Sequence of chain 4.A:
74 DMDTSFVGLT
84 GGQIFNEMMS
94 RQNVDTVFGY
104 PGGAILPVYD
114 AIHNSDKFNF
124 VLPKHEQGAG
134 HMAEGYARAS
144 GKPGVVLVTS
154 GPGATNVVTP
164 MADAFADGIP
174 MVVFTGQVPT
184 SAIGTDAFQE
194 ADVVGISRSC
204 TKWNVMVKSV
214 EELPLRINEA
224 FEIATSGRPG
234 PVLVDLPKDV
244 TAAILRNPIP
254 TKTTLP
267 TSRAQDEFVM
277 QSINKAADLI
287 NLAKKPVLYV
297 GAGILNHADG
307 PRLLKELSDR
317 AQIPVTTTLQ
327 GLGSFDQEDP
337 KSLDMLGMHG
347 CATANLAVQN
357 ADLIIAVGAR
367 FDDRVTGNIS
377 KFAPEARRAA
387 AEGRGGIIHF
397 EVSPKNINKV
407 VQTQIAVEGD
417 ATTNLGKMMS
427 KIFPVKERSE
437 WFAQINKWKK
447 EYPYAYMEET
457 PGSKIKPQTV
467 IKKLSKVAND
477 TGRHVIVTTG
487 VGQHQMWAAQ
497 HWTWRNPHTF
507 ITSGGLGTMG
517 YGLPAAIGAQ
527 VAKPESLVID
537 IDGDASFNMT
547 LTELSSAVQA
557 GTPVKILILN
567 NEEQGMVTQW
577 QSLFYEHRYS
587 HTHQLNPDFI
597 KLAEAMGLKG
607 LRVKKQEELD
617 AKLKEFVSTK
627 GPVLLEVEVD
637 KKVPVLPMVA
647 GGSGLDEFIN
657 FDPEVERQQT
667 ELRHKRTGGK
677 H

Binding-site contacts:
Ligand atom N8 contacts residue LYS241 of chain 4.A at 3.1 Å (salt-bridge).
Ligand atom C13 contacts residue GLN192 of chain 4.A at 3.8 Å.
Ligand atom C3 contacts residue ARG370 of chain 4.B at 3.3 Å.
Ligand atom C2' contacts residue TRP576 of chain 4.B at 3.5 Å (hydrophobic).
Ligand atom C4 contacts residue ARG370 of chain 4.B at 3.5 Å.
Ligand atom C6 contacts residue PHE191 of chain 4.A at 3.7 Å (hydrophobic).
Ligand atom C10 contacts residue TRP576 of chain 4.B at 3.7 Å (hydrophobic).
Ligand atom C5 contacts residue ALA190 of chain 4.A at 3.6 Å (hydrophobic).
Ligand atom C4 contacts residue ASP369 of chain 4.B at 3.7 Å.
Ligand atom C7' contacts residue VAL573 of chain 4.B at 3.7 Å (hydrophobic).
Ligand atom C4' contacts residue ARG370 of chain 4.B at 3.6 Å.
Ligand atom N1' contacts residue TRP576 of chain 4.B at 3.6 Å.
Ligand atom O7B contacts residue PRO182 of chain 4.A at 3.5 Å.
Ligand atom O9 contacts residue TRP576 of chain 4.B at 3.6 Å.
Ligand atom C2 contacts residue ARG370 of chain 4.B at 3.5 Å.
Ligand atom N10 contacts residue TRP576 of chain 4.B at 3.5 Å.
Ligand atom C6' contacts residue TRP576 of chain 4.B at 3.7 Å (hydrophobic).
Ligand atom C5' contacts residue MET344 of chain 4.B at 3.6 Å (hydrophobic).
Ligand atom C7' contacts residue MET572 of chain 4.B at 3.6 Å (hydrophobic).
Ligand atom C1 contacts residue PRO182 of chain 4.A at 3.7 Å (hydrophobic).
Ligand atom C10 contacts residue GLY106 of chain 4.A at 3.5 Å.
Ligand atom C13 contacts residue PHE191 of chain 4.A at 3.6 Å (hydrophobic).
Ligand atom N5' contacts residue TRP576 of chain 4.B at 3.5 Å (h-bond).
Ligand atom C5 contacts residue ASP369 of chain 4.B at 3.3 Å.
Ligand atom O11 contacts residue LYS241 of chain 4.A at 3.8 Å.
Ligand atom C9 contacts residue TRP576 of chain 4.B at 3.5 Å (hydrophobic).
Ligand atom C5' contacts residue FAD1 of chain 4.N at 3.5 Å.
Ligand atom O9 contacts residue ARG370 of chain 4.B at 2.9 Å (salt-bridge).
Ligand atom N5' contacts residue MET572 of chain 4.B at 3.8 Å.
Ligand atom N3' contacts residue TRP576 of chain 4.B at 3.3 Å.
Ligand atom O4' contacts residue ARG370 of chain 4.B at 3.1 Å (salt-bridge).
Ligand atom O4' contacts residue MET344 of chain 4.B at 3.7 Å.
Ligand atom C6 contacts residue VAL181 of chain 4.A at 3.6 Å (hydrophobic).
Ligand atom O7B contacts residue LYS241 of chain 4.A at 3.4 Å (salt-bridge).
Ligand atom N3' contacts residue ARG370 of chain 4.B at 3.1 Å (salt-bridge).
Ligand atom O11 contacts residue PRO182 of chain 4.A at 3.4 Å.
Ligand atom C4' contacts residue TRP576 of chain 4.B at 3.7 Å (hydrophobic).
Ligand atom C10 contacts residue LYS241 of chain 4.A at 3.2 Å.
Ligand atom C1 contacts residue ARG370 of chain 4.B at 3.8 Å.
Ligand atom N1' contacts residue GLY106 of chain 4.A at 3.3 Å.

Sequence of chain 4.B:
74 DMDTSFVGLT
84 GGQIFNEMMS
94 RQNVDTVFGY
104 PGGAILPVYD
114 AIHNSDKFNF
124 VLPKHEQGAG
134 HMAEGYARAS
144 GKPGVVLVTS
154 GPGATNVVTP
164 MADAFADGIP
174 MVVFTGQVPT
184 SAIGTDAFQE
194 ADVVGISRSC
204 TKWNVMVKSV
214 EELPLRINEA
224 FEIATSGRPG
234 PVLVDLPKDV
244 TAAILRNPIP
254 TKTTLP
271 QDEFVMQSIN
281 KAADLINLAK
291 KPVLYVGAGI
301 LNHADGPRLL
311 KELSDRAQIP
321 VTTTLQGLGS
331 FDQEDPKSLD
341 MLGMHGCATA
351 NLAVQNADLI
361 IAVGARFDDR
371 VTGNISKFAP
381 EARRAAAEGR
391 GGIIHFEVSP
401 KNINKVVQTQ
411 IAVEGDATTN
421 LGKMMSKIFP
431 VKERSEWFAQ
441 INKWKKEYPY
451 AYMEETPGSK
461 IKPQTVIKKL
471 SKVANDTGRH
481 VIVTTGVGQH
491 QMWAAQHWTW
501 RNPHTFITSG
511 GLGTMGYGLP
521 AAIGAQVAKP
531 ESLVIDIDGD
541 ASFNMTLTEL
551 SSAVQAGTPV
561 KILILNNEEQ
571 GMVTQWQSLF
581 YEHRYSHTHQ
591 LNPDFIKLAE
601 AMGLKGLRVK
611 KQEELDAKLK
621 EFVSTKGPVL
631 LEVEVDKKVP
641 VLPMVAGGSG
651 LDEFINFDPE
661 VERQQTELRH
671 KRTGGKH

The small molecule below binds the protein below.
Small molecule (SMILES): COC(=O)c1ccccc1S(=O)(=O)NC(=O)N(C)c1nc(C)nc(OC)n1